Binding-site contacts:
Ligand atom N3 contacts residue SER98 of chain 1.A at 3.1 Å (h-bond).
Ligand atom C19 contacts residue ILE91 of chain 1.A at 3.5 Å (hydrophobic).
Ligand atom N6 contacts residue GLY167 of chain 1.A at 2.9 Å (h-bond).
Ligand atom C18 contacts residue ILE95 of chain 1.A at 3.6 Å (hydrophobic).
Ligand atom N7 contacts residue ILE49 of chain 1.A at 3.8 Å.
Ligand atom C24 contacts residue GLY168 of chain 1.A at 3.2 Å.
Ligand atom C27 contacts residue LEU215 of chain 1.A at 3.5 Å (hydrophobic).
Ligand atom C15 contacts residue PHE164 of chain 1.A at 3.6 Å (hydrophobic).
Ligand atom C13 contacts residue ASP246 of chain 1.A at 3.7 Å.
Ligand atom O1 contacts residue PHE54 of chain 1.A at 3.2 Å.
Ligand atom O4 contacts residue LYS70 of chain 1.A at 2.7 Å (salt-bridge).
Ligand atom C4 contacts residue GLU51 of chain 1.A at 3.5 Å.
Ligand atom O3 contacts residue ASP246 of chain 1.A at 3.1 Å (salt-bridge).
Ligand atom C5 contacts residue ASN213 of chain 1.A at 3.4 Å.
Ligand atom C8 contacts residue LYS70 of chain 1.A at 3.4 Å.
Ligand atom C17 contacts residue SER98 of chain 1.A at 3.7 Å.
Ligand atom N6 contacts residue ALA68 of chain 1.A at 3.8 Å.
Ligand atom C1 contacts residue ILE49 of chain 1.A at 3.7 Å (hydrophobic).
Ligand atom N7 contacts residue LEU215 of chain 1.A at 3.7 Å.
Ligand atom C17 contacts residue GLU94 of chain 1.A at 3.7 Å.
Ligand atom C15 contacts residue LYS70 of chain 1.A at 3.7 Å.
Ligand atom C12 contacts residue PHE164 of chain 1.A at 3.7 Å (hydrophobic).
Ligand atom N6 contacts residue LEU215 of chain 1.A at 3.7 Å.
Ligand atom C22 contacts residue GLU165 of chain 1.A at 3.4 Å.
Ligand atom C23 contacts residue LEU215 of chain 1.A at 3.4 Å (hydrophobic).
Ligand atom C6 contacts residue LYS70 of chain 1.A at 3.7 Å.
Ligand atom C19 contacts residue ILE72 of chain 1.A at 3.8 Å (hydrophobic).
Ligand atom N5 contacts residue ALA68 of chain 1.A at 3.7 Å.
Ligand atom O2 contacts residue ASP246 of chain 1.A at 3.5 Å.
Ligand atom C17 contacts residue LEU162 of chain 1.A at 3.7 Å (hydrophobic).
Ligand atom N7 contacts residue PHE166 of chain 1.A at 3.7 Å.
Ligand atom C18 contacts residue ILE91 of chain 1.A at 3.6 Å (hydrophobic).
Ligand atom C17 contacts residue ILE95 of chain 1.A at 3.7 Å (hydrophobic).
Ligand atom C22 contacts residue ALA68 of chain 1.A at 3.4 Å (hydrophobic).
Ligand atom C22 contacts residue GLY167 of chain 1.A at 3.6 Å.
Ligand atom O1 contacts residue LYS70 of chain 1.A at 2.8 Å (salt-bridge).
Ligand atom O2 contacts residue LYS70 of chain 1.A at 3.1 Å (salt-bridge).
Ligand atom C9 contacts residue ILE245 of chain 1.A at 3.6 Å (hydrophobic).
Ligand atom C7 contacts residue ASP246 of chain 1.A at 3.5 Å.
Ligand atom N7 contacts residue GLY168 of chain 1.A at 2.8 Å (h-bond).

The protein below binds the small molecule below.
Small molecule (SMILES): CN1CCCN(C)C(=O)COc2cc(ccc2OCC(=O)NC2CCCC2)Nc2ncnc3[nH]cc(c23)C1

Sequence of chain 1.A:
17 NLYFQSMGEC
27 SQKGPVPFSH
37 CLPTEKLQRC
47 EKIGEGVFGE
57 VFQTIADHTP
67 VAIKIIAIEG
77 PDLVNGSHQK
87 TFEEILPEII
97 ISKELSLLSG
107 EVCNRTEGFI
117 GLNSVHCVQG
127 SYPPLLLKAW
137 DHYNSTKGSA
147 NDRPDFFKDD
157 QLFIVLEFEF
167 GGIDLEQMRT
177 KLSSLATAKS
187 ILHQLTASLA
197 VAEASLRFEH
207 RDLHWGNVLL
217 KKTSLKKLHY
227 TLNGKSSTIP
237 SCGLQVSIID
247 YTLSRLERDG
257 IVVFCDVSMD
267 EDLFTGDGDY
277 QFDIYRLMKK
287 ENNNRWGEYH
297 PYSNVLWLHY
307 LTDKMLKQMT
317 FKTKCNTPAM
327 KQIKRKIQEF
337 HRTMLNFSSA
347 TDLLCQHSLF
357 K